Sequence of chain 1.B:
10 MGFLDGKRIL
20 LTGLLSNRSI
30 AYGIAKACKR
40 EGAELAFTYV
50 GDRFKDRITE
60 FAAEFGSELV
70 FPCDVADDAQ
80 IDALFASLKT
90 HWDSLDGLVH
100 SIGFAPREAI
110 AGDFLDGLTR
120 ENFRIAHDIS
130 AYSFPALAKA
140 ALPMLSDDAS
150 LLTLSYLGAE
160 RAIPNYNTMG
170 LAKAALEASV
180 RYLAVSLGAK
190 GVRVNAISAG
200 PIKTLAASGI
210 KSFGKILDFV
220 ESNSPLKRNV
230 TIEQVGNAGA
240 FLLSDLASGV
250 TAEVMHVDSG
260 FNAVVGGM

Binding-site contacts:
Ligand atom C12 contacts residue TYR165 of chain 1.B at 3.4 Å (hydrophobic).
Ligand atom C20 contacts residue ALA104 of chain 1.B at 3.6 Å (hydrophobic).
Ligand atom C14 contacts residue TYR165 of chain 1.B at 3.5 Å (hydrophobic).
Ligand atom N36 contacts residue PHE103 of chain 1.B at 3.5 Å.
Ligand atom C14 contacts residue ILE209 of chain 1.B at 3.5 Å (hydrophobic).
Ligand atom C4 contacts residue TYR165 of chain 1.B at 3.6 Å (hydrophobic).
Ligand atom O2 contacts residue LYS172 of chain 1.B at 3.9 Å.
Ligand atom C12 contacts residue ASN164 of chain 1.B at 3.7 Å.
Ligand atom C6 contacts residue TYR165 of chain 1.B at 4.1 Å (hydrophobic).
Ligand atom C13 contacts residue TYR165 of chain 1.B at 3.4 Å (hydrophobic).
Ligand atom N21 contacts residue PHE103 of chain 1.B at 3.6 Å.
Ligand atom C37 contacts residue ALA104 of chain 1.B at 4.1 Å (hydrophobic).
Ligand atom C1 contacts residue TYR165 of chain 1.B at 3.3 Å (hydrophobic).
Ligand atom O10 contacts residue TYR165 of chain 1.B at 3.8 Å.
Ligand atom C20 contacts residue MET168 of chain 1.B at 3.6 Å (hydrophobic).
Ligand atom C9 contacts residue ILE209 of chain 1.B at 4.0 Å (hydrophobic).
Ligand atom O28 contacts residue PHE103 of chain 1.B at 3.5 Å.
Ligand atom C9 contacts residue TYR165 of chain 1.B at 3.5 Å (hydrophobic).
Ligand atom C11 contacts residue TYR165 of chain 1.B at 3.7 Å (hydrophobic).
Ligand atom C23 contacts residue ILE109 of chain 1.B at 4.0 Å (hydrophobic).
Ligand atom C4 contacts residue TYR155 of chain 1.B at 3.5 Å (hydrophobic).
Ligand atom C13 contacts residue ASN164 of chain 1.B at 3.4 Å.
Ligand atom C7 contacts residue PHE212 of chain 1.B at 3.7 Å (hydrophobic).
Ligand atom C22 contacts residue ILE109 of chain 1.B at 3.8 Å (hydrophobic).
Ligand atom C38 contacts residue PRO200 of chain 1.B at 3.8 Å (hydrophobic).
Ligand atom C11 contacts residue ILE215 of chain 1.B at 3.6 Å (hydrophobic).
Ligand atom O2 contacts residue TYR165 of chain 1.B at 2.4 Å (h-bond).
Ligand atom N36 contacts residue ALA104 of chain 1.B at 3.1 Å (h-bond).
Ligand atom C38 contacts residue PHE212 of chain 1.B at 3.6 Å (hydrophobic).
Ligand atom N21 contacts residue MET168 of chain 1.B at 4.0 Å.
Ligand atom C5 contacts residue PHE212 of chain 1.B at 3.9 Å (hydrophobic).
Ligand atom C6 contacts residue PHE212 of chain 1.B at 3.7 Å (hydrophobic).
Ligand atom C38 contacts residue TYR155 of chain 1.B at 3.6 Å (hydrophobic).
Ligand atom N21 contacts residue ILE109 of chain 1.B at 4.0 Å.
Ligand atom C37 contacts residue PHE103 of chain 1.B at 3.8 Å (hydrophobic).
Ligand atom C20 contacts residue PHE103 of chain 1.B at 3.8 Å (hydrophobic).
Ligand atom N3 contacts residue TYR165 of chain 1.B at 3.8 Å.
Ligand atom N21 contacts residue ALA104 of chain 1.B at 3.0 Å (h-bond).
Ligand atom C8 contacts residue TYR165 of chain 1.B at 3.5 Å (hydrophobic).
Ligand atom C22 contacts residue ALA104 of chain 1.B at 3.6 Å (hydrophobic).

The small molecule below binds the protein below.
Small molecule (SMILES): Cc1c(CN(C)C(=O)CCc2cnc3c(c2)CCC(=O)N3)oc2ccccc12